Binding-site contacts:
Ligand atom C8 contacts residue GLY6 of chain 1.I at 4.1 Å.
Ligand atom C8 contacts residue PHE5 of chain 1.I at 4.1 Å (hydrophobic).
Ligand atom O5 contacts residue ASN10 of chain 1.I at 2.4 Å (h-bond).
Ligand atom C1 contacts residue ASN10 of chain 1.I at 1.4 Å.
Ligand atom C7 contacts residue GLY6 of chain 1.I at 3.8 Å.
Ligand atom C7 contacts residue ASN10 of chain 1.I at 3.8 Å.
Ligand atom O3 contacts residue VAL34 of chain 1.I at 3.8 Å.
Ligand atom C8 contacts residue PHE9 of chain 1.I at 3.7 Å (hydrophobic).
Ligand atom N2 contacts residue ASN10 of chain 1.I at 2.9 Å (h-bond).
Ligand atom C4 contacts residue ASN10 of chain 1.I at 4.2 Å.
Ligand atom O7 contacts residue GLY6 of chain 1.I at 3.6 Å.
Ligand atom C3 contacts residue ASN10 of chain 1.I at 3.8 Å.
Ligand atom C5 contacts residue ASN10 of chain 1.I at 3.7 Å.
Ligand atom C8 contacts residue LEU35 of chain 1.I at 4.3 Å (hydrophobic).
Ligand atom C2 contacts residue ASN10 of chain 1.I at 2.4 Å.
Ligand atom O7 contacts residue ASN10 of chain 1.I at 4.2 Å.

Sequence of chain 1.I:
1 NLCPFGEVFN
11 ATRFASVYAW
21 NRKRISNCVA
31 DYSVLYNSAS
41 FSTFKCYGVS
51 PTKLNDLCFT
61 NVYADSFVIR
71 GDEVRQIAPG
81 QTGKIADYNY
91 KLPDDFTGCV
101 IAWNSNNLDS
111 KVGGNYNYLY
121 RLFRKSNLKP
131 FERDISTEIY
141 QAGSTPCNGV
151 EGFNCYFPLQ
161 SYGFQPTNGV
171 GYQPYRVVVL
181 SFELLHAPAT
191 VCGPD

The protein below binds the small molecule below.
Small molecule (SMILES): CC(=O)N[C@@H]1[C@@H](O)[C@H](O)[C@@H](CO)O[C@H]1O